Binding-site contacts:
Ligand atom OAP contacts residue LYS72 of chain 1.B at 3.1 Å.
Ligand atom C4 contacts residue ARG292 of chain 1.A at 3.5 Å.
Ligand atom N1 contacts residue TRP43 of chain 1.B at 3.5 Å.
Ligand atom NBD contacts residue TYR118 of chain 1.B at 3.2 Å (h-bond).
Ligand atom C6 contacts residue ARG292 of chain 1.A at 3.3 Å.
Ligand atom CAT contacts residue ASP105 of chain 1.B at 3.3 Å.
Ligand atom OBO contacts residue ASN107 of chain 1.B at 3.3 Å.
Ligand atom N6 contacts residue TRP43 of chain 1.B at 3.3 Å.
Ligand atom OAF contacts residue TYR295 of chain 1.A at 3.1 Å (h-bond).
Ligand atom PCV contacts residue ARG338 of chain 1.A at 3.3 Å.
Ligand atom NBC contacts residue GLU114 of chain 1.B at 3.0 Å (salt-bridge).
Ligand atom NAC contacts residue TYR118 of chain 1.B at 3.5 Å (h-bond).
Ligand atom CBY contacts residue PHE109 of chain 1.B at 3.4 Å (hydrophobic).
Ligand atom C6 contacts residue TRP43 of chain 1.B at 3.4 Å (hydrophobic).
Ligand atom CCN contacts residue ASN107 of chain 1.B at 3.5 Å.
Ligand atom N7 contacts residue GLN51 of chain 1.B at 3.5 Å (h-bond).
Ligand atom C8 contacts residue TRP43 of chain 1.B at 3.5 Å (hydrophobic).
Ligand atom OBM contacts residue ARG338 of chain 1.A at 2.8 Å (salt-bridge).
Ligand atom CAU contacts residue TYR295 of chain 1.A at 3.4 Å (hydrophobic).
Ligand atom CBV contacts residue PHE109 of chain 1.B at 3.5 Å (hydrophobic).
Ligand atom N7 contacts residue TRP43 of chain 1.B at 3.1 Å.
Ligand atom CBA contacts residue PHE347 of chain 1.A at 3.5 Å (hydrophobic).
Ligand atom OAP contacts residue TRP43 of chain 1.B at 3.2 Å.
Ligand atom N3 contacts residue TRP43 of chain 1.B at 3.6 Å.
Ligand atom NBF contacts residue PHE109 of chain 1.B at 3.6 Å.
Ligand atom CAT contacts residue PHE109 of chain 1.B at 3.5 Å (hydrophobic).
Ligand atom OAP contacts residue TYR295 of chain 1.A at 3.4 Å (h-bond).
Ligand atom OAQ contacts residue ARG338 of chain 1.A at 3.4 Å (salt-bridge).
Ligand atom O4' contacts residue TRP41 of chain 1.B at 3.2 Å.
Ligand atom C4 contacts residue TRP43 of chain 1.B at 3.4 Å (hydrophobic).
Ligand atom CCB contacts residue PHE109 of chain 1.B at 3.4 Å (hydrophobic).
Ligand atom OAG contacts residue ARG338 of chain 1.A at 2.4 Å (salt-bridge).
Ligand atom N6 contacts residue ARG292 of chain 1.A at 3.6 Å (salt-bridge).
Ligand atom NAB contacts residue GLU114 of chain 1.B at 3.3 Å (salt-bridge).
Ligand atom C5 contacts residue ARG292 of chain 1.A at 3.4 Å.
Ligand atom OAM contacts residue GLY150 of chain 1.B at 3.2 Å.
Ligand atom N6 contacts residue GLN51 of chain 1.B at 2.9 Å (h-bond).
Ligand atom OAE contacts residue ARG138 of chain 1.B at 2.5 Å (salt-bridge).
Ligand atom N9 contacts residue TRP43 of chain 1.B at 3.4 Å (h-bond).
Ligand atom C5 contacts residue TRP43 of chain 1.B at 3.3 Å (hydrophobic).

Sequence of chain 1.B:
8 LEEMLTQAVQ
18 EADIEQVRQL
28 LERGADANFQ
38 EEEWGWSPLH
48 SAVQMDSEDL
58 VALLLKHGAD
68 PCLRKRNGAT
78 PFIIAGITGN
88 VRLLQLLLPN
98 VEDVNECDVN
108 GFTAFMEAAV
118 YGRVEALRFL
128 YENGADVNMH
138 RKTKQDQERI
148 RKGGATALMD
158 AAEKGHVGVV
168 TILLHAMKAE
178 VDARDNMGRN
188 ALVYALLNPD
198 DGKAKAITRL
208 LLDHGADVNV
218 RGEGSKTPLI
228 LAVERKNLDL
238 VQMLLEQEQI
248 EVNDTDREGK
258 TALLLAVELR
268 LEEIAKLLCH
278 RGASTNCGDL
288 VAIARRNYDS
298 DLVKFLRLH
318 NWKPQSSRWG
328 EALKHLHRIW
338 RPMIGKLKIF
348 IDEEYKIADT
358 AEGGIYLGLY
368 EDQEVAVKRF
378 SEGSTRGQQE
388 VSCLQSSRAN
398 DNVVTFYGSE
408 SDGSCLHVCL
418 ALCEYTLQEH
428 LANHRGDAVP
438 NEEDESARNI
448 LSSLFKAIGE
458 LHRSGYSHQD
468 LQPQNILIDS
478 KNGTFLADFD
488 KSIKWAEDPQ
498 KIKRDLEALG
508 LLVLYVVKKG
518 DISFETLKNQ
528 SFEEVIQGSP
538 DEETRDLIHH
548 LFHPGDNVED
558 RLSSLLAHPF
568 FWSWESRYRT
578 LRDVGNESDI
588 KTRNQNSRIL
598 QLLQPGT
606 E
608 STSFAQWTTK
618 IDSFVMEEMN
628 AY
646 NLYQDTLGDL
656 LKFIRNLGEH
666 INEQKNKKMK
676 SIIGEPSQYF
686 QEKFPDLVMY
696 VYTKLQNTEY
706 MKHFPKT

The protein below binds the small molecule below.
Small molecule (SMILES): Nc1ncnc2c1ncn2[C@@H]1O[C@H](CO[P](=O)(O)O[C@@H]2[C@H](O)[C@@H](CO[P](=O)(O)O[C@@H]3[C@H](O)[C@@H](CO[P](=O)(O)O[P](=O)(O)OP(=O)(O)O)O[C@H]3n3cnc4c(N)ncnc43)O[C@H]2n2cnc3c(N)ncnc32)[C@@H](O)[C@H]1O

Sequence of chain 1.A:
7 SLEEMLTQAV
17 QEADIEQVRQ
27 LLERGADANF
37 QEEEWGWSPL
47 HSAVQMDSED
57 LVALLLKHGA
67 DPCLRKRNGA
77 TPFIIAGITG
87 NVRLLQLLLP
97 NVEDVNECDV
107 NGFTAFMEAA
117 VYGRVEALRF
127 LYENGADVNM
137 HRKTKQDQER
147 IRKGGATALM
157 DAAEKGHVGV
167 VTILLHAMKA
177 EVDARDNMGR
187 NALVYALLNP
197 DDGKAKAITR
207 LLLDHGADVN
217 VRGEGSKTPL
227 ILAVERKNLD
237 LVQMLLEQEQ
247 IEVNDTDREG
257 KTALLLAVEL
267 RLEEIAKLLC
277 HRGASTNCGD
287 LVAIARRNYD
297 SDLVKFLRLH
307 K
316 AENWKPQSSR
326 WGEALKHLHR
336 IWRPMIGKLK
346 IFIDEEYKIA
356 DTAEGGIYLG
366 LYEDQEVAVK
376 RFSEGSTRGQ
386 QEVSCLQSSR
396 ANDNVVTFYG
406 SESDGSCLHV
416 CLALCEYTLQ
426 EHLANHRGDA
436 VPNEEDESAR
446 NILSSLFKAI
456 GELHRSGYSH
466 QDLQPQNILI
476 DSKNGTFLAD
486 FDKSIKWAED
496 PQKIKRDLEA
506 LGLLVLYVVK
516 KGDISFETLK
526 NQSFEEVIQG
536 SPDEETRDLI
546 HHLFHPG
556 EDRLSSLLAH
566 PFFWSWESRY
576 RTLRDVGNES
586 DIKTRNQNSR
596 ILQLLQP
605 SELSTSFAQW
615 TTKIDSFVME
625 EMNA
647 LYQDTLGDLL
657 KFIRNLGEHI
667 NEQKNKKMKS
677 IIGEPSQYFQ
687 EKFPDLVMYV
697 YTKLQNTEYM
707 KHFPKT